Binding-site contacts:
Ligand atom C3 contacts residue ASN12 of chain 1.A at 3.9 Å.
Ligand atom N2 contacts residue ASN12 of chain 1.A at 3.0 Å (h-bond).
Ligand atom C1 contacts residue ASN12 of chain 1.A at 1.4 Å.
Ligand atom O5 contacts residue ASN12 of chain 1.A at 2.3 Å (h-bond).
Ligand atom C7 contacts residue ASN12 of chain 1.A at 3.7 Å.
Ligand atom C2 contacts residue ASN12 of chain 1.A at 2.5 Å.
Ligand atom C4 contacts residue ASN12 of chain 1.A at 4.2 Å.
Ligand atom O7 contacts residue ASN12 of chain 1.A at 3.9 Å.
Ligand atom C5 contacts residue ASN12 of chain 1.A at 3.7 Å.

A protein and the small-molecule ligand that binds it are described below.
Small molecule (SMILES): CC(=O)N[C@@H]1[C@@H](O)[C@H](O)[C@@H](CO)O[C@H]1O

Sequence of chain 1.A:
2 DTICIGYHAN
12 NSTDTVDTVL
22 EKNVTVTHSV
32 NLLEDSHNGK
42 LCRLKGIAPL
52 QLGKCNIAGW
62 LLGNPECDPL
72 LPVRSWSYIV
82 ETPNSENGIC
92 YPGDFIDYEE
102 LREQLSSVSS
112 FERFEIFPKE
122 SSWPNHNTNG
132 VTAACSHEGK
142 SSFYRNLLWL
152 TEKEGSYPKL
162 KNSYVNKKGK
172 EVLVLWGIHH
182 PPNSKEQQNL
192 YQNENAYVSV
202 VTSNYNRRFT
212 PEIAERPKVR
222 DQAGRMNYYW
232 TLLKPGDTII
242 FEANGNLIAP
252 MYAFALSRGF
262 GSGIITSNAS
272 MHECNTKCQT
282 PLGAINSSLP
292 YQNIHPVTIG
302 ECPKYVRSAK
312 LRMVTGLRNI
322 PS